Sequence of chain 1.G:
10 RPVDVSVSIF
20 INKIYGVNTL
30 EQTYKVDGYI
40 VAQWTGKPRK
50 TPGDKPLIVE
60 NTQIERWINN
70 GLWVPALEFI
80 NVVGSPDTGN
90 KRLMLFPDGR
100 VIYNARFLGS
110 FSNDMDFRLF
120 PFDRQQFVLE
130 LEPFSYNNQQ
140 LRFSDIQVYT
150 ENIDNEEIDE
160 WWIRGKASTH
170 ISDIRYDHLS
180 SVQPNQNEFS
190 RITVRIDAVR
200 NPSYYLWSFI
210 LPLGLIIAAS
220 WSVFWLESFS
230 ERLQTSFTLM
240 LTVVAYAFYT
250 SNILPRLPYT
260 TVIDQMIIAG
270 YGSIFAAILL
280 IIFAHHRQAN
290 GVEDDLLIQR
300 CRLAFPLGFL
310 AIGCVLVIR

Sequence of chain 1.H:
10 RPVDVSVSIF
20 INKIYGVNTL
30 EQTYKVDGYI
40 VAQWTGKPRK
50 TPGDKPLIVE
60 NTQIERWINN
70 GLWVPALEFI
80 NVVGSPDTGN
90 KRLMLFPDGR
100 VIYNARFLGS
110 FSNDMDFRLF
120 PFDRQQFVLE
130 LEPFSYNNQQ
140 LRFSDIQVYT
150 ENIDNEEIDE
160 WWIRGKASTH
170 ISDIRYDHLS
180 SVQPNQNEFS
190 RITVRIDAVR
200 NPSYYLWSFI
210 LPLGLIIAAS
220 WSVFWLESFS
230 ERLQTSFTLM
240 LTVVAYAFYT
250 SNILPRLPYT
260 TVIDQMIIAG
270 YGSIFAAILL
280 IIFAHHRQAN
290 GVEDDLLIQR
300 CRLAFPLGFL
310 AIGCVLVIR

Sequence of chain 1.J:
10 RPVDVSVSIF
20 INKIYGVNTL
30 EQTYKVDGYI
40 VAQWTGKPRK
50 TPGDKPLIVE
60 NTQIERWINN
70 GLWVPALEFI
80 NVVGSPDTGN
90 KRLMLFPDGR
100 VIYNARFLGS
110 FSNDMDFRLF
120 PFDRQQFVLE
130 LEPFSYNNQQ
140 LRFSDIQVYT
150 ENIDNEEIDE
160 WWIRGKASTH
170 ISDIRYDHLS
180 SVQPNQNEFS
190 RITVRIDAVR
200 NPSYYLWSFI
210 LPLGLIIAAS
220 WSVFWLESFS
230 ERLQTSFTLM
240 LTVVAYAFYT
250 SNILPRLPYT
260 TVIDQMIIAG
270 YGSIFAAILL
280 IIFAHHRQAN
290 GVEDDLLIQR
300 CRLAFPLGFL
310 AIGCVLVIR

This protein binds this small molecule.
Small molecule (SMILES): FC(F)O[C@H](Cl)C(F)(F)F

Binding-site contacts:
Ligand atom F02 contacts residue ALA244 of chain 1.I at 4.3 Å.
Ligand atom F02 contacts residue LEU240 of chain 1.J at 3.4 Å.
Ligand atom C01 contacts residue LEU240 of chain 1.J at 4.4 Å (hydrophobic).
Ligand atom F02 contacts residue LEU240 of chain 1.I at 4.2 Å.
Ligand atom F01 contacts residue LEU240 of chain 1.F at 3.5 Å.
Ligand atom F03 contacts residue ALA244 of chain 1.I at 4.1 Å.
Ligand atom C03 contacts residue ALA244 of chain 1.G at 4.2 Å (hydrophobic).
Ligand atom C03 contacts residue ALA244 of chain 1.H at 3.7 Å (hydrophobic).
Ligand atom F01 contacts residue ALA244 of chain 1.J at 3.3 Å.
Ligand atom C01 contacts residue ALA244 of chain 1.J at 4.5 Å (hydrophobic).
Ligand atom F05 contacts residue ALA244 of chain 1.G at 4.0 Å.
Ligand atom F04 contacts residue ALA244 of chain 1.H at 3.2 Å.
Ligand atom F01 contacts residue LEU240 of chain 1.J at 4.0 Å.
Ligand atom C03 contacts residue LEU240 of chain 1.H at 3.9 Å (hydrophobic).
Ligand atom C02 contacts residue LEU240 of chain 1.G at 4.1 Å (hydrophobic).
Ligand atom O01 contacts residue ALA244 of chain 1.G at 4.4 Å.
Ligand atom F05 contacts residue ALA244 of chain 1.H at 3.8 Å.
Ligand atom F04 contacts residue LEU240 of chain 1.I at 3.5 Å.
Ligand atom O01 contacts residue LEU240 of chain 1.H at 3.9 Å.
Ligand atom O01 contacts residue LEU240 of chain 1.G at 3.5 Å.
Ligand atom CL1 contacts residue ALA244 of chain 1.F at 3.6 Å.
Ligand atom C02 contacts residue ALA244 of chain 1.F at 4.5 Å (hydrophobic).
Ligand atom F04 contacts residue LEU240 of chain 1.H at 4.3 Å.

Sequence of chain 1.I:
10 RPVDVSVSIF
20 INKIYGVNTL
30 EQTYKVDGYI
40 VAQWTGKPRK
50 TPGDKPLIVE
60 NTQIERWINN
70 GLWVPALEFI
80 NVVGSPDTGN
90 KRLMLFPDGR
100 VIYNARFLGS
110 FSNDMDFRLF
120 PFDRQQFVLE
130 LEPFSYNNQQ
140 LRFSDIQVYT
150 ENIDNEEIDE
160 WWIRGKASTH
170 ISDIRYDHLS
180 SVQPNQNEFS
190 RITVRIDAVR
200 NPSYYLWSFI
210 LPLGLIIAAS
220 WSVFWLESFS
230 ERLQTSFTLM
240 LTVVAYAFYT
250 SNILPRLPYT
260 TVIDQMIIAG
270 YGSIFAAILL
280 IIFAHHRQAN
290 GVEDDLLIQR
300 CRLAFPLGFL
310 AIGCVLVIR

Sequence of chain 1.F:
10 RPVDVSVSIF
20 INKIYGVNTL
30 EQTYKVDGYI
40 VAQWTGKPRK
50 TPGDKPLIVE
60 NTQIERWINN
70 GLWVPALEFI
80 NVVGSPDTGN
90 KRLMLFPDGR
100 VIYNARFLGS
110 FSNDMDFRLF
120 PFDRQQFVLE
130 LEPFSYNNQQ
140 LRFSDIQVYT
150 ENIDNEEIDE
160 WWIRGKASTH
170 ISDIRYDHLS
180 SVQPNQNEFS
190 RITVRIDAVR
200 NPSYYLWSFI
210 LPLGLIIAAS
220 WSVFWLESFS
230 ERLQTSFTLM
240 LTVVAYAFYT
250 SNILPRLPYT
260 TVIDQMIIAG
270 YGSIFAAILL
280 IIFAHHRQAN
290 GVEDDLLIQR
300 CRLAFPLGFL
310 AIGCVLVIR